Sequence of chain 1.M:
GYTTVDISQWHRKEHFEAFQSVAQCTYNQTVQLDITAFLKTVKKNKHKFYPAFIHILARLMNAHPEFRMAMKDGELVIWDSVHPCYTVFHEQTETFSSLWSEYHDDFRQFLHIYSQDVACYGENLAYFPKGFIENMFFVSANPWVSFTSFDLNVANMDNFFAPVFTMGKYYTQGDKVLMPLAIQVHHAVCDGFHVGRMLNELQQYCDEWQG

Binding-site contacts:
Ligand atom O2 contacts residue TYR133 of chain 1.O at 2.8 Å (h-bond).
Ligand atom O4 contacts residue PHE102 of chain 1.O at 4.0 Å.
Ligand atom C11 contacts residue LEU158 of chain 1.O at 4.0 Å (hydrophobic).
Ligand atom CL1 contacts residue PHE144 of chain 1.O at 4.2 Å.
Ligand atom C4 contacts residue PHE102 of chain 1.O at 3.9 Å (hydrophobic).
Ligand atom C8 contacts residue CYS31 of chain 1.M at 4.1 Å (hydrophobic).
Ligand atom C10 contacts residue VAL170 of chain 1.O at 3.9 Å (hydrophobic).
Ligand atom O4 contacts residue HIS193 of chain 1.M at 2.8 Å (h-bond).
Ligand atom O5 contacts residue VAL170 of chain 1.O at 3.8 Å.
Ligand atom C7 contacts residue PHE25 of chain 1.M at 3.7 Å (hydrophobic).
Ligand atom O9A contacts residue PHE166 of chain 1.O at 3.9 Å.
Ligand atom C1 contacts residue TYR133 of chain 1.O at 3.8 Å (hydrophobic).
Ligand atom CL2 contacts residue TYR133 of chain 1.O at 4.0 Å.
Ligand atom O9B contacts residue PHE166 of chain 1.O at 3.5 Å.
Ligand atom C2 contacts residue TYR133 of chain 1.O at 3.7 Å (hydrophobic).
Ligand atom C4 contacts residue SER146 of chain 1.O at 3.3 Å.
Ligand atom O5 contacts residue SER146 of chain 1.O at 3.3 Å.
Ligand atom C11 contacts residue VAL170 of chain 1.O at 3.7 Å (hydrophobic).
Ligand atom O2 contacts residue PHE25 of chain 1.M at 3.3 Å.
Ligand atom C4 contacts residue THR93 of chain 1.O at 4.2 Å.
Ligand atom CL1 contacts residue SER104 of chain 1.O at 3.1 Å.
Ligand atom O4 contacts residue SER146 of chain 1.O at 3.6 Å.
Ligand atom C1 contacts residue SER104 of chain 1.O at 3.2 Å.
Ligand atom N9 contacts residue PHE166 of chain 1.O at 3.8 Å.
Ligand atom O9B contacts residue VAL160 of chain 1.O at 3.5 Å.
Ligand atom C10 contacts residue LEU158 of chain 1.O at 4.1 Å (hydrophobic).
Ligand atom C2 contacts residue PHE102 of chain 1.O at 3.8 Å (hydrophobic).
Ligand atom C8 contacts residue PHE25 of chain 1.M at 3.8 Å (hydrophobic).
Ligand atom O2 contacts residue PHE102 of chain 1.O at 3.5 Å.
Ligand atom C7 contacts residue CYS31 of chain 1.M at 4.2 Å (hydrophobic).
Ligand atom CL2 contacts residue PHE134 of chain 1.O at 3.9 Å.
Ligand atom C3 contacts residue HIS193 of chain 1.M at 3.8 Å.
Ligand atom CL2 contacts residue PHE144 of chain 1.O at 3.5 Å.
Ligand atom C3 contacts residue PHE102 of chain 1.O at 4.2 Å (hydrophobic).
Ligand atom C5 contacts residue HIS193 of chain 1.M at 4.2 Å.
Ligand atom C8 contacts residue ALA29 of chain 1.M at 4.0 Å (hydrophobic).
Ligand atom C2 contacts residue SER104 of chain 1.O at 4.0 Å.
Ligand atom C4 contacts residue HIS193 of chain 1.M at 3.9 Å.
Ligand atom N2 contacts residue PHE102 of chain 1.O at 4.1 Å.
Ligand atom CL1 contacts residue THR93 of chain 1.O at 3.7 Å.

The protein below binds the small molecule below.
Small molecule (SMILES): O=C(N[C@H](CO)[C@H](O)c1ccc([N+](=O)[O-])cc1)C(Cl)Cl

Sequence of chain 1.O:
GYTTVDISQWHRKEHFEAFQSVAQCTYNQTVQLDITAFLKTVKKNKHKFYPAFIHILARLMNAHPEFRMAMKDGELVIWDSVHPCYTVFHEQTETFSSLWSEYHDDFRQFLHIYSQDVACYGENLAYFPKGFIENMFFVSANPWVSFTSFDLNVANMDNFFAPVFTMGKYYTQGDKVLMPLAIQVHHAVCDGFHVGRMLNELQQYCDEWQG